This small molecule binds to this protein.
Small molecule (SMILES): CC(=O)N[C@@H]1[C@@H](O)[C@H](O)[C@@H](CO)O[C@H]1O

Binding-site contacts:
Ligand atom N2 contacts residue ASN216 of chain 1.C at 3.0 Å (h-bond).
Ligand atom C2 contacts residue ASN216 of chain 1.C at 2.5 Å.
Ligand atom O5 contacts residue ASN216 of chain 1.C at 2.4 Å (h-bond).
Ligand atom C1 contacts residue ASN216 of chain 1.C at 1.4 Å.
Ligand atom C4 contacts residue ASN216 of chain 1.C at 4.2 Å.
Ligand atom O6 contacts residue ASN216 of chain 1.C at 4.3 Å.
Ligand atom C8 contacts residue ASN216 of chain 1.C at 3.9 Å.
Ligand atom C5 contacts residue ASN216 of chain 1.C at 3.6 Å.
Ligand atom C3 contacts residue ASN216 of chain 1.C at 3.8 Å.
Ligand atom C7 contacts residue ASN216 of chain 1.C at 3.6 Å.
Ligand atom O7 contacts residue ASN216 of chain 1.C at 3.8 Å.

Sequence of chain 1.C:
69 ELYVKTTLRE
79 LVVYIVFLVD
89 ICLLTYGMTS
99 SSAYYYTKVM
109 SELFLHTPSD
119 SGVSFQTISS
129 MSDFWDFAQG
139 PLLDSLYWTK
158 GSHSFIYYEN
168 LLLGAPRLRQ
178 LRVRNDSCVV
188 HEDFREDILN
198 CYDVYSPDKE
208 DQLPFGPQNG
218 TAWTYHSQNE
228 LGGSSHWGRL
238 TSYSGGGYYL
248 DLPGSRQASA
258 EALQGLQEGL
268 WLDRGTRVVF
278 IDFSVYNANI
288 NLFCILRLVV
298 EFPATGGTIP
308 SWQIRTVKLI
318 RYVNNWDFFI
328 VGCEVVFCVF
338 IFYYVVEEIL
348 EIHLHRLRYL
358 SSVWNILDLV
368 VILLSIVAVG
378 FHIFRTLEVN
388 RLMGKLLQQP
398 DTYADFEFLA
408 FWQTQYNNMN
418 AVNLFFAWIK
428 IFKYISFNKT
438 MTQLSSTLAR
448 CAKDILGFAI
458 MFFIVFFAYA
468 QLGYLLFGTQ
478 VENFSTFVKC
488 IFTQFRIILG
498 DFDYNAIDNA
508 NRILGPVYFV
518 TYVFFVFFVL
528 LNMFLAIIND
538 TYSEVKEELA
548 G